Sequence of chain 1.C:
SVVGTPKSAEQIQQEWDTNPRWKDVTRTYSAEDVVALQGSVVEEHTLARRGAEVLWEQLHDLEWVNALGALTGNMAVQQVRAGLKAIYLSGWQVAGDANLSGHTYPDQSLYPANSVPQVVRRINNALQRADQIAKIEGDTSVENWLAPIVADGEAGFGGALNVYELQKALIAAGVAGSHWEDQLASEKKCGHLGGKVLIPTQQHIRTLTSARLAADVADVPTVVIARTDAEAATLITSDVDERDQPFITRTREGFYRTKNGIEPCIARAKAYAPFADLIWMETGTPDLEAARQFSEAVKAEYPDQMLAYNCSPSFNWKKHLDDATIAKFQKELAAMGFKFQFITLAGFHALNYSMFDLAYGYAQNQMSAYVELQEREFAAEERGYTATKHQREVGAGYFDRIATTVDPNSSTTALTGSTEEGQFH

Binding-site contacts:
Ligand atom O2 contacts residue MG1 of chain 1.L at 3.7 Å.
Ligand atom O3 contacts residue SER315 of chain 1.C at 3.2 Å (h-bond).
Ligand atom O2 contacts residue ARG228 of chain 1.C at 2.8 Å (salt-bridge).
Ligand atom C1 contacts residue ARG228 of chain 1.C at 3.2 Å.
Ligand atom O3 contacts residue HIS193 of chain 1.C at 3.1 Å.
Ligand atom O4 contacts residue THR347 of chain 1.C at 2.8 Å (h-bond).
Ligand atom C5 contacts residue CYS191 of chain 1.C at 3.5 Å (hydrophobic).
Ligand atom O1 contacts residue ARG228 of chain 1.C at 3.3 Å (salt-bridge).
Ligand atom O4 contacts residue HIS193 of chain 1.C at 3.6 Å.
Ligand atom O2 contacts residue ASP108 of chain 1.C at 3.9 Å.
Ligand atom C1 contacts residue GLY192 of chain 1.C at 4.1 Å.
Ligand atom O4 contacts residue SER317 of chain 1.C at 4.2 Å.
Ligand atom C5 contacts residue SER317 of chain 1.C at 3.6 Å.
Ligand atom C4 contacts residue ASP108 of chain 1.C at 3.4 Å.
Ligand atom O3 contacts residue CYS191 of chain 1.C at 3.0 Å (h-bond).
Ligand atom C3 contacts residue HIS193 of chain 1.C at 4.1 Å.
Ligand atom O4 contacts residue ASN313 of chain 1.C at 3.0 Å (h-bond).
Ligand atom O2 contacts residue CYS191 of chain 1.C at 3.6 Å.
Ligand atom O1 contacts residue ASP153 of chain 1.C at 3.7 Å.
Ligand atom C3 contacts residue CYS191 of chain 1.C at 2.9 Å (hydrophobic).
Ligand atom C4 contacts residue TRP93 of chain 1.C at 3.2 Å (hydrophobic).
Ligand atom C3 contacts residue GLU285 of chain 1.C at 4.0 Å.
Ligand atom C2 contacts residue GLU285 of chain 1.C at 4.1 Å.
Ligand atom C2 contacts residue THR347 of chain 1.C at 3.8 Å.
Ligand atom O3 contacts residue SER317 of chain 1.C at 2.5 Å (h-bond).
Ligand atom C5 contacts residue ASN313 of chain 1.C at 3.8 Å.
Ligand atom C5 contacts residue HIS193 of chain 1.C at 3.3 Å.
Ligand atom O2 contacts residue GLU285 of chain 1.C at 3.9 Å.
Ligand atom C2 contacts residue ASN313 of chain 1.C at 3.9 Å.
Ligand atom O4 contacts residue SER315 of chain 1.C at 2.7 Å (h-bond).
Ligand atom O1 contacts residue ASP108 of chain 1.C at 4.2 Å.
Ligand atom C5 contacts residue SER315 of chain 1.C at 3.3 Å.
Ligand atom O2 contacts residue GLY192 of chain 1.C at 2.9 Å (h-bond).
Ligand atom C4 contacts residue GLY192 of chain 1.C at 4.1 Å.
Ligand atom C4 contacts residue CYS191 of chain 1.C at 2.2 Å (hydrophobic).
Ligand atom C1 contacts residue ASP108 of chain 1.C at 4.0 Å.
Ligand atom C1 contacts residue MG1 of chain 1.L at 3.3 Å.
Ligand atom O1 contacts residue MG1 of chain 1.L at 2.3 Å.
Ligand atom C5 contacts residue THR347 of chain 1.C at 3.8 Å.
Ligand atom C3 contacts residue GLY192 of chain 1.C at 3.8 Å.

This small molecule binds to this protein.
Small molecule (SMILES): C=C(CC(=O)O)C(=O)O

Sequence of chain 1.D:
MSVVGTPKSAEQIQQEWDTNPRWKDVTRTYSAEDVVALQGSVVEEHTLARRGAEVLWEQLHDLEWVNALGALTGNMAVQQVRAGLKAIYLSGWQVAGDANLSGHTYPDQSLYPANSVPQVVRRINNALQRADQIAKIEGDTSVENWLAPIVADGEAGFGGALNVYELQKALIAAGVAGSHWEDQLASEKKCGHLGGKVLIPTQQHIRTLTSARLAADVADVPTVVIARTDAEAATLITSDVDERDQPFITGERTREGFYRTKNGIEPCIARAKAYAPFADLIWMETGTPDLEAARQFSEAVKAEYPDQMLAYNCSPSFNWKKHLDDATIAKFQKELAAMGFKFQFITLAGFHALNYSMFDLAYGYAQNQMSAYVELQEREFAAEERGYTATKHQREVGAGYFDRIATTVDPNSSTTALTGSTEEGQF